Sequence of chain 1.A:
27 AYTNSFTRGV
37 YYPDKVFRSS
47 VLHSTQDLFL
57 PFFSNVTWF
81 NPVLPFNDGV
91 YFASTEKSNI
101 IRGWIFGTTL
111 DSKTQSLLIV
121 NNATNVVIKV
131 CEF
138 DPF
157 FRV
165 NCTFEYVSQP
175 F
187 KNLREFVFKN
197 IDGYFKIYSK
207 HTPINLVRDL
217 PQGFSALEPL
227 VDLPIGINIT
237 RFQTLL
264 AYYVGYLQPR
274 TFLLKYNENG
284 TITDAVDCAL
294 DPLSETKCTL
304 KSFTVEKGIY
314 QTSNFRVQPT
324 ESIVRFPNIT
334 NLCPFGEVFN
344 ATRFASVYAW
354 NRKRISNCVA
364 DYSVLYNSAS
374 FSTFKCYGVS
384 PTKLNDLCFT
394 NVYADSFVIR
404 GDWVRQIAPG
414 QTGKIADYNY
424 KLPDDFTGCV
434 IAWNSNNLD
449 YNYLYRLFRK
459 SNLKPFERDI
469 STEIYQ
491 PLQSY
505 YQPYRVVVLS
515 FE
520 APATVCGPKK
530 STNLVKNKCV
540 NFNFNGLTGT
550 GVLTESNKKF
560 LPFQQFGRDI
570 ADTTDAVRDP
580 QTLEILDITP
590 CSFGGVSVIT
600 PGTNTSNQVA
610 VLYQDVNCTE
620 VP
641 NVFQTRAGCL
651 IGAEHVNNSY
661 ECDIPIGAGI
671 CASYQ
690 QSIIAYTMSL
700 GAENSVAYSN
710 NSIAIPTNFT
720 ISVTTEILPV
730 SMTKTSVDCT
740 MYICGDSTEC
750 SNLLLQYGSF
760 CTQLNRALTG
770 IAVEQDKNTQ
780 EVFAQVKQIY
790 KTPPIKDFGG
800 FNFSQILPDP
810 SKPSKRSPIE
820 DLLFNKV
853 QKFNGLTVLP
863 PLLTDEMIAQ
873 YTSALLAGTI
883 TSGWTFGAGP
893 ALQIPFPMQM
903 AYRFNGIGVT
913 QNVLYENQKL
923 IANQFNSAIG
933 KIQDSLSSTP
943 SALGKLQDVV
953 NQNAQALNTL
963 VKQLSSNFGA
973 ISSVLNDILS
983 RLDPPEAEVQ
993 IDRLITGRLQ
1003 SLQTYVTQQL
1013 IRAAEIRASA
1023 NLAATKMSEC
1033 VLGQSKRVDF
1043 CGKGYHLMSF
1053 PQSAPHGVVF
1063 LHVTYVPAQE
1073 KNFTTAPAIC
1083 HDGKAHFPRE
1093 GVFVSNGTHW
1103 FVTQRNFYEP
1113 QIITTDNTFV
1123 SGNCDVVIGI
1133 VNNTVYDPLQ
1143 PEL

A protein and the small-molecule ligand that binds it are described below.
Small molecule (SMILES): CC(=O)N[C@@H]1[C@@H](O)[C@H](O)[C@@H](CO)O[C@H]1O

Binding-site contacts:
Ligand atom C8 contacts residue THR1100 of chain 1.A at 3.8 Å.
Ligand atom O5 contacts residue PHE1103 of chain 1.A at 3.6 Å.
Ligand atom C3 contacts residue ASN1098 of chain 1.A at 3.9 Å.
Ligand atom C7 contacts residue ASN1098 of chain 1.A at 3.5 Å.
Ligand atom O5 contacts residue ASN1098 of chain 1.A at 2.4 Å (h-bond).
Ligand atom C8 contacts residue GLY1099 of chain 1.A at 4.4 Å.
Ligand atom O7 contacts residue ASN1098 of chain 1.A at 3.6 Å.
Ligand atom C1 contacts residue ASN1098 of chain 1.A at 1.5 Å.
Ligand atom C5 contacts residue HIS1101 of chain 1.A at 4.2 Å.
Ligand atom C8 contacts residue ASN1098 of chain 1.A at 3.1 Å.
Ligand atom C4 contacts residue ASN1098 of chain 1.A at 4.3 Å.
Ligand atom C3 contacts residue THR1100 of chain 1.A at 3.8 Å.
Ligand atom C5 contacts residue PHE1103 of chain 1.A at 4.2 Å (hydrophobic).
Ligand atom C1 contacts residue PHE1103 of chain 1.A at 4.2 Å (hydrophobic).
Ligand atom C7 contacts residue THR1100 of chain 1.A at 3.9 Å.
Ligand atom C2 contacts residue ASN1098 of chain 1.A at 2.5 Å.
Ligand atom N2 contacts residue ASN1098 of chain 1.A at 2.9 Å (h-bond).
Ligand atom N2 contacts residue THR1100 of chain 1.A at 2.9 Å (h-bond).
Ligand atom C1 contacts residue THR1100 of chain 1.A at 3.8 Å.
Ligand atom O3 contacts residue THR1100 of chain 1.A at 4.5 Å.
Ligand atom C1 contacts residue HIS1101 of chain 1.A at 4.2 Å.
Ligand atom C5 contacts residue ASN1098 of chain 1.A at 3.8 Å.
Ligand atom C6 contacts residue PHE1103 of chain 1.A at 4.1 Å (hydrophobic).
Ligand atom C3 contacts residue HIS1101 of chain 1.A at 4.3 Å.
Ligand atom C2 contacts residue THR1100 of chain 1.A at 3.7 Å.